Sequence of chain 1.I:
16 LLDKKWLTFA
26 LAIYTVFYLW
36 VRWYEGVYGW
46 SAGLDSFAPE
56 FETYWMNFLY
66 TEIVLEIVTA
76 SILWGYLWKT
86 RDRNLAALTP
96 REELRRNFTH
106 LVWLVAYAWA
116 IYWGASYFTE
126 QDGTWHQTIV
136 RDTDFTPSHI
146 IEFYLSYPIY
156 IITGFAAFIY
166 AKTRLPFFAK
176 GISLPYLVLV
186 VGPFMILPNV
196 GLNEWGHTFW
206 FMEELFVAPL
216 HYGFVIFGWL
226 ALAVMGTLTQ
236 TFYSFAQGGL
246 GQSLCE

A protein and the small-molecule ligand that binds it are described below.
Small molecule (SMILES): CCCCCC(=O)OC[C@H](COP(=O)(O)OCC[N+](C)(C)C)OC(=O)CCCCC

Sequence of chain 1.E:
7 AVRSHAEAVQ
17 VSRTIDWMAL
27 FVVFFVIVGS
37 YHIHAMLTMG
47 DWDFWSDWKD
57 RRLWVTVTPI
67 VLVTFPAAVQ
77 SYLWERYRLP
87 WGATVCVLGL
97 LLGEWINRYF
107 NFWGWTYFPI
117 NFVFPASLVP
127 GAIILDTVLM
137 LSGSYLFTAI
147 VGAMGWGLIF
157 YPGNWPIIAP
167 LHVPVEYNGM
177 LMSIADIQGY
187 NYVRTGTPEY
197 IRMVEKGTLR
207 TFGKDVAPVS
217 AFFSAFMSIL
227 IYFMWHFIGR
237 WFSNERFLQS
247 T

Binding-site contacts:
Ligand atom OAV contacts residue LEU34 of chain 1.I at 3.5 Å.
Ligand atom CAA contacts residue ILE102 of chain 1.E at 3.9 Å (hydrophobic).
Ligand atom CAJ contacts residue TYR117 of chain 1.I at 3.5 Å (hydrophobic).
Ligand atom CAJ contacts residue TRP118 of chain 1.I at 3.9 Å (hydrophobic).
Ligand atom CAC contacts residue ARG37 of chain 1.I at 4.4 Å.
Ligand atom CAQ contacts residue LEU34 of chain 1.I at 4.1 Å (hydrophobic).
Ligand atom CAD contacts residue ARG37 of chain 1.I at 4.1 Å.
Ligand atom CAS contacts residue TRP38 of chain 1.I at 4.1 Å (hydrophobic).
Ligand atom CAN contacts residue TYR122 of chain 1.I at 4.0 Å (hydrophobic).
Ligand atom CAN contacts residue TRP118 of chain 1.I at 4.1 Å (hydrophobic).
Ligand atom OAF contacts residue LEU34 of chain 1.I at 4.1 Å.
Ligand atom CAN contacts residue LEU34 of chain 1.I at 4.5 Å (hydrophobic).
Ligand atom CAD contacts residue TRP38 of chain 1.I at 4.4 Å (hydrophobic).
Ligand atom CAE contacts residue TRP38 of chain 1.I at 3.8 Å (hydrophobic).
Ligand atom CAA contacts residue TYR117 of chain 1.I at 3.7 Å (hydrophobic).
Ligand atom OAY contacts residue PHE106 of chain 1.E at 3.3 Å.
Ligand atom CAT contacts residue PHE106 of chain 1.E at 3.9 Å (hydrophobic).
Ligand atom CAQ contacts residue PHE106 of chain 1.E at 3.8 Å (hydrophobic).
Ligand atom CAJ contacts residue ILE102 of chain 1.E at 4.2 Å (hydrophobic).
Ligand atom CAT contacts residue ARG37 of chain 1.I at 4.2 Å.
Ligand atom CAL contacts residue TRP118 of chain 1.I at 4.2 Å (hydrophobic).
Ligand atom CAN contacts residue ILE102 of chain 1.E at 4.4 Å (hydrophobic).
Ligand atom OAV contacts residue PHE106 of chain 1.E at 3.7 Å.
Ligand atom CBB contacts residue PHE106 of chain 1.E at 3.4 Å (hydrophobic).
Ligand atom CBA contacts residue PHE106 of chain 1.E at 4.2 Å (hydrophobic).
Ligand atom OAF contacts residue ARG37 of chain 1.I at 4.2 Å.
Ligand atom CAZ contacts residue LEU34 of chain 1.I at 3.7 Å (hydrophobic).
Ligand atom OAG contacts residue LEU34 of chain 1.I at 4.5 Å.
Ligand atom OAF contacts residue PHE106 of chain 1.E at 3.7 Å.
Ligand atom NBC contacts residue TRP38 of chain 1.I at 3.7 Å.
Ligand atom CAK contacts residue LEU34 of chain 1.I at 4.0 Å (hydrophobic).
Ligand atom CAZ contacts residue TYR122 of chain 1.I at 3.9 Å (hydrophobic).
Ligand atom CAE contacts residue ARG37 of chain 1.I at 3.7 Å.
Ligand atom CAZ contacts residue PHE106 of chain 1.E at 3.6 Å (hydrophobic).
Ligand atom CAN contacts residue PHE106 of chain 1.E at 4.2 Å (hydrophobic).
Ligand atom CAR contacts residue PHE106 of chain 1.E at 4.3 Å (hydrophobic).
Ligand atom CAC contacts residue TRP38 of chain 1.I at 2.4 Å (hydrophobic).
Ligand atom CAT contacts residue LEU34 of chain 1.I at 4.1 Å (hydrophobic).
Ligand atom CAA contacts residue TRP114 of chain 1.I at 4.2 Å (hydrophobic).
Ligand atom OAF contacts residue TYR122 of chain 1.I at 2.7 Å (h-bond).